Binding-site contacts:
Ligand atom C7 contacts residue ASN154 of chain 30.A at 3.5 Å.
Ligand atom C4 contacts residue ASN154 of chain 30.A at 4.2 Å.
Ligand atom O7 contacts residue ASN154 of chain 30.A at 3.8 Å.
Ligand atom C5 contacts residue ASN154 of chain 30.A at 3.7 Å.
Ligand atom O5 contacts residue ASN154 of chain 30.A at 2.4 Å (h-bond).
Ligand atom C8 contacts residue ASN154 of chain 30.A at 4.2 Å.
Ligand atom C1 contacts residue SER156 of chain 30.A at 4.3 Å.
Ligand atom C2 contacts residue ASN154 of chain 30.A at 2.5 Å.
Ligand atom N2 contacts residue ASN154 of chain 30.A at 2.9 Å (h-bond).
Ligand atom C1 contacts residue ASN154 of chain 30.A at 1.4 Å.
Ligand atom C3 contacts residue ASN154 of chain 30.A at 3.8 Å.

Sequence of chain 30.A:
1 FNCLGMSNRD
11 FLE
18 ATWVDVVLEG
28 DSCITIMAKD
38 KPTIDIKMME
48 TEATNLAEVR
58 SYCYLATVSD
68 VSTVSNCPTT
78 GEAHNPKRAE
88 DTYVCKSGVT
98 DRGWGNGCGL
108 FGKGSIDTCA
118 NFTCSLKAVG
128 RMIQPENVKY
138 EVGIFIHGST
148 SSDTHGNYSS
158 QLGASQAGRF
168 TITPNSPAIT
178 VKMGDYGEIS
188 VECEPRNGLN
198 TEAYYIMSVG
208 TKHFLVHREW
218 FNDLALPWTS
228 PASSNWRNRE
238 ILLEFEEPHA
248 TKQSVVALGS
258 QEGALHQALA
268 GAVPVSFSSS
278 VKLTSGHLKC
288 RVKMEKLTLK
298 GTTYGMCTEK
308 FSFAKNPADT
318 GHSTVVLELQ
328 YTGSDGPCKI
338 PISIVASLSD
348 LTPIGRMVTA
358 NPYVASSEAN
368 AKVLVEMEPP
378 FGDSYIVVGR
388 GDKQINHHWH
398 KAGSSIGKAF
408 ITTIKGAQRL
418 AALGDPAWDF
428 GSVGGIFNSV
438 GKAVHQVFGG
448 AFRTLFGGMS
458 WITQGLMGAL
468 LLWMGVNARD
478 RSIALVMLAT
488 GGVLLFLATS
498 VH

This protein binds this small molecule.
Small molecule (SMILES): CC(=O)N[C@@H]1[C@@H](O)[C@H](O)[C@@H](CO)O[C@H]1O